Sequence of chain 54.E:
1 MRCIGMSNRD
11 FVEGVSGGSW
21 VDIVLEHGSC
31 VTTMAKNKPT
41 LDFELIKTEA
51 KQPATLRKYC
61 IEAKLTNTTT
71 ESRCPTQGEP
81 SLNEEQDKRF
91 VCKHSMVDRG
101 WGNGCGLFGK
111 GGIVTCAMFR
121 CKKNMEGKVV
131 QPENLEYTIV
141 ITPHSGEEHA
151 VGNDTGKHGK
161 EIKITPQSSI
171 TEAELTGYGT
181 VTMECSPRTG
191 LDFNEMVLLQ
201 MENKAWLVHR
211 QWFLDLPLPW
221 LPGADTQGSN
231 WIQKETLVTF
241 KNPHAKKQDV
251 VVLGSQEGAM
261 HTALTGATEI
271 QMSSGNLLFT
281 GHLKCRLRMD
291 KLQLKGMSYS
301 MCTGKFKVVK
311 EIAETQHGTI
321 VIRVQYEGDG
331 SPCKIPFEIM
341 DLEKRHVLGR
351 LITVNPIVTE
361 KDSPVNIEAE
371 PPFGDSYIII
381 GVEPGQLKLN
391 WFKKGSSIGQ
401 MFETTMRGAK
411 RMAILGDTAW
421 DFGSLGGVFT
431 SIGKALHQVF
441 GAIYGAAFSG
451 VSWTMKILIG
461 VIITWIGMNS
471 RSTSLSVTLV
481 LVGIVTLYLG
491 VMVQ

Binding-site contacts:
Ligand atom C3 contacts residue ASN67 of chain 52.C at 3.8 Å.
Ligand atom C8 contacts residue SER300 of chain 54.E at 1.9 Å.
Ligand atom C8 contacts residue ARG89 of chain 52.C at 3.3 Å.
Ligand atom C4 contacts residue ASN67 of chain 52.C at 4.2 Å.
Ligand atom O5 contacts residue ASN67 of chain 52.C at 2.4 Å (h-bond).
Ligand atom C8 contacts residue PHE90 of chain 52.C at 3.7 Å (hydrophobic).
Ligand atom N2 contacts residue MET118 of chain 52.C at 3.6 Å.
Ligand atom O7 contacts residue ASN67 of chain 52.C at 3.3 Å (h-bond).
Ligand atom N2 contacts residue SER300 of chain 54.E at 3.9 Å.
Ligand atom C7 contacts residue PHE90 of chain 52.C at 4.2 Å (hydrophobic).
Ligand atom C1 contacts residue MET118 of chain 52.C at 4.1 Å (hydrophobic).
Ligand atom C1 contacts residue ASN67 of chain 52.C at 1.4 Å.
Ligand atom C8 contacts residue MET118 of chain 52.C at 3.8 Å (hydrophobic).
Ligand atom C7 contacts residue ASN67 of chain 52.C at 3.3 Å.
Ligand atom C7 contacts residue SER300 of chain 54.E at 3.4 Å.
Ligand atom C2 contacts residue MET118 of chain 52.C at 4.5 Å (hydrophobic).
Ligand atom C5 contacts residue ASN67 of chain 52.C at 3.7 Å.
Ligand atom C8 contacts residue ASN67 of chain 52.C at 4.4 Å.
Ligand atom N2 contacts residue ASN67 of chain 52.C at 2.9 Å (h-bond).
Ligand atom C2 contacts residue ASN67 of chain 52.C at 2.5 Å.
Ligand atom C7 contacts residue MET118 of chain 52.C at 4.0 Å (hydrophobic).
Ligand atom O7 contacts residue SER300 of chain 54.E at 4.3 Å.
Ligand atom O7 contacts residue PHE90 of chain 52.C at 4.4 Å.

Sequence of chain 52.C:
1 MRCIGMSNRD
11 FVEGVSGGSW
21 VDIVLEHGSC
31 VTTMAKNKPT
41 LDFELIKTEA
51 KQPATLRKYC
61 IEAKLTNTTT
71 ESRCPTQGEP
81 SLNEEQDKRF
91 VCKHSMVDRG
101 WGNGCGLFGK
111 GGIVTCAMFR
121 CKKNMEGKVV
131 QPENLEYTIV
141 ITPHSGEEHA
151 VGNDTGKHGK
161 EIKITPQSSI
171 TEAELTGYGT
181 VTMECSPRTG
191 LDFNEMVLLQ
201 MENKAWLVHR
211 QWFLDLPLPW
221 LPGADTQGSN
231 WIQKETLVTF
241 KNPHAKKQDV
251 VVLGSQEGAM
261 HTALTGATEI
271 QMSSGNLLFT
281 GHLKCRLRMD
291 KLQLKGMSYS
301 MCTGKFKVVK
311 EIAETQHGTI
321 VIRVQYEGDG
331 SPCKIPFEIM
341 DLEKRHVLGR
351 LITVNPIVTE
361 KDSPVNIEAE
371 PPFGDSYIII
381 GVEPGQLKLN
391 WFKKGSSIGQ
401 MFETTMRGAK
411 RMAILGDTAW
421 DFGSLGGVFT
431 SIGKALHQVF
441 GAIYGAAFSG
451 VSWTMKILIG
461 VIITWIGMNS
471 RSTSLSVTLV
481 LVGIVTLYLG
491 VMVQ

This small molecule binds to this protein.
Small molecule (SMILES): CC(=O)N[C@@H]1[C@@H](O)[C@H](O)[C@@H](CO)O[C@H]1O